Binding-site contacts:
Ligand atom C8 contacts residue NAG1 of chain 1.L at 3.2 Å.
Ligand atom N2 contacts residue ASN916 of chain 1.A at 2.3 Å (h-bond).
Ligand atom C2 contacts residue ASN916 of chain 1.A at 2.6 Å.
Ligand atom C1 contacts residue ASN916 of chain 1.A at 1.5 Å.
Ligand atom C8 contacts residue ASN916 of chain 1.A at 3.4 Å.
Ligand atom C3 contacts residue ASN916 of chain 1.A at 3.9 Å.
Ligand atom O5 contacts residue ASN916 of chain 1.A at 2.4 Å (h-bond).
Ligand atom C7 contacts residue NAG1 of chain 1.L at 4.5 Å.
Ligand atom C5 contacts residue ASN916 of chain 1.A at 3.7 Å.
Ligand atom C7 contacts residue ASN916 of chain 1.A at 2.9 Å.
Ligand atom O7 contacts residue ASN916 of chain 1.A at 3.6 Å.
Ligand atom C4 contacts residue ASN916 of chain 1.A at 4.3 Å.

This small molecule binds to this protein.
Small molecule (SMILES): CC(=O)N[C@@H]1[C@@H](O)[C@H](O)[C@@H](CO)O[C@H]1O

Sequence of chain 1.A:
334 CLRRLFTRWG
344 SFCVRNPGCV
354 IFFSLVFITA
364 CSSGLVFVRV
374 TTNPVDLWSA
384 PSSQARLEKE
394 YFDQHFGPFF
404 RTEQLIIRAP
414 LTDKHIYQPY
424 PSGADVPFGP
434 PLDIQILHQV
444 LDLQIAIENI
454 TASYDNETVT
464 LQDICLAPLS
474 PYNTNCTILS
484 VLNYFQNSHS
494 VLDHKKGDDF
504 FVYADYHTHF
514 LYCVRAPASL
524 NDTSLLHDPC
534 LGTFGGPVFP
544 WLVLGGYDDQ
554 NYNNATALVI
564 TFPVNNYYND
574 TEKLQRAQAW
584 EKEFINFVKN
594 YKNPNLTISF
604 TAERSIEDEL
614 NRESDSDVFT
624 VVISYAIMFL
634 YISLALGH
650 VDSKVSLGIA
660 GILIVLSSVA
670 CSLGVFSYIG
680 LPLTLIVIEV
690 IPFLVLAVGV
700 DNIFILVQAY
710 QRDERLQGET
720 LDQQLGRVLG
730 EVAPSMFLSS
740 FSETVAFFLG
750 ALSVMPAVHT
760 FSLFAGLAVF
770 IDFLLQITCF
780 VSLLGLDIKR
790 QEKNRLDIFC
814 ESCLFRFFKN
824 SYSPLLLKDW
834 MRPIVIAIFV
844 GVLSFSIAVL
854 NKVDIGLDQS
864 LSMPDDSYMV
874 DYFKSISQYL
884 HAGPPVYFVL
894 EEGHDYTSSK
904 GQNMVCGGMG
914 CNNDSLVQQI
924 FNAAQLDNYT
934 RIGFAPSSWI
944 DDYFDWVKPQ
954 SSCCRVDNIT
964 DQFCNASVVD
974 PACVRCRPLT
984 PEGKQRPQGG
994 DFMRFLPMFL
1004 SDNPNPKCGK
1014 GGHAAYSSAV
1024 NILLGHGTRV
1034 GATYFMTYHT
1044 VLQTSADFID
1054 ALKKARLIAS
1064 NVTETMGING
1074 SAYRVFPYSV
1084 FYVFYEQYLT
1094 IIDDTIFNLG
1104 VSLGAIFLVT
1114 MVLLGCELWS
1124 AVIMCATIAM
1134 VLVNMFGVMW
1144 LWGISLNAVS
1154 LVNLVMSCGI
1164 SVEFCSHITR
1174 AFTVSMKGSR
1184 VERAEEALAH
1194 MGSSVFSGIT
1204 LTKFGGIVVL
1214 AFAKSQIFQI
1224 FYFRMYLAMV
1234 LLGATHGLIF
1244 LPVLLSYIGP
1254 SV